Sequence of chain 2.B:
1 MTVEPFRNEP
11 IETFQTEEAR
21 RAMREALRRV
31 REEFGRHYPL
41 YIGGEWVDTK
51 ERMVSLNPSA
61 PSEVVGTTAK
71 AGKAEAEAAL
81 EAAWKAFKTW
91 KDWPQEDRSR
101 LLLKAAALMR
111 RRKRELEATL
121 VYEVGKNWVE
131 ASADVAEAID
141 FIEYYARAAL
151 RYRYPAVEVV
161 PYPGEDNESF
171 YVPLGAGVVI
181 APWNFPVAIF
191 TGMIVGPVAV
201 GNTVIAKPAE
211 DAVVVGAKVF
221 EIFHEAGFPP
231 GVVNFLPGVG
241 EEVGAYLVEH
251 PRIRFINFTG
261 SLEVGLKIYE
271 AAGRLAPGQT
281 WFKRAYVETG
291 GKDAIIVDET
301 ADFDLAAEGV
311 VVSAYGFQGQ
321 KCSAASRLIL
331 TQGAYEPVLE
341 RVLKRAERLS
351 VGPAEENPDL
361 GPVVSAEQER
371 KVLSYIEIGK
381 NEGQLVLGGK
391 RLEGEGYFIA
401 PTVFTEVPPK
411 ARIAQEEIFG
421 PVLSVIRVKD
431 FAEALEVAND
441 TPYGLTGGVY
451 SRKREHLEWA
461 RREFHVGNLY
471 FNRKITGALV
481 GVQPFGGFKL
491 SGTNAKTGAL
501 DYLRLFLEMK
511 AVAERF

Binding-site contacts:
Ligand atom C contacts residue GLY477 of chain 2.B at 3.4 Å.
Ligand atom O contacts residue SER323 of chain 2.B at 3.7 Å.
Ligand atom CB contacts residue CYS322 of chain 2.B at 3.5 Å (hydrophobic).
Ligand atom CA contacts residue SER323 of chain 2.B at 4.2 Å.
Ligand atom OXT contacts residue LYS321 of chain 2.B at 4.3 Å.
Ligand atom CB contacts residue PHE485 of chain 2.B at 3.7 Å (hydrophobic).
Ligand atom CB contacts residue PHE185 of chain 2.B at 3.7 Å (hydrophobic).
Ligand atom O contacts residue GLY477 of chain 2.B at 3.2 Å (h-bond).
Ligand atom C contacts residue SER323 of chain 2.B at 3.3 Å.
Ligand atom OXT contacts residue PHE185 of chain 2.B at 4.2 Å.
Ligand atom OXT contacts residue THR476 of chain 2.B at 3.9 Å.
Ligand atom C contacts residue ALA478 of chain 2.B at 3.8 Å (hydrophobic).
Ligand atom CA contacts residue PHE485 of chain 2.B at 4.1 Å (hydrophobic).
Ligand atom O contacts residue ALA478 of chain 2.B at 3.0 Å (h-bond).
Ligand atom OXT contacts residue ALA478 of chain 2.B at 4.2 Å.
Ligand atom N contacts residue GLU137 of chain 2.B at 4.2 Å.
Ligand atom OXT contacts residue SER323 of chain 2.B at 2.7 Å (h-bond).
Ligand atom N contacts residue ALA478 of chain 2.B at 4.2 Å.
Ligand atom OXT contacts residue GLY477 of chain 2.B at 2.9 Å (h-bond).
Ligand atom CB contacts residue SER323 of chain 2.B at 3.8 Å.
Ligand atom N contacts residue PHE485 of chain 2.B at 3.6 Å.
Ligand atom CA contacts residue PHE185 of chain 2.B at 4.2 Å (hydrophobic).
Ligand atom O contacts residue THR476 of chain 2.B at 4.0 Å.
Ligand atom O contacts residue PHE485 of chain 2.B at 3.5 Å.
Ligand atom C contacts residue THR476 of chain 2.B at 4.4 Å.
Ligand atom C contacts residue PHE485 of chain 2.B at 4.2 Å (hydrophobic).

The protein below binds the small molecule below.
Small molecule (SMILES): C[C@H](N)C(=O)O